Sequence of chain 1.B:
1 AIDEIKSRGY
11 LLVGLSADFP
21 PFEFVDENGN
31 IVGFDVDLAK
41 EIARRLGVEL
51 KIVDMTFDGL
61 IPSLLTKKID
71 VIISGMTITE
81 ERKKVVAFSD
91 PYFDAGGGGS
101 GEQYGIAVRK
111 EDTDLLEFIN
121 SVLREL

Binding-site contacts:
Ligand atom CZ contacts residue ASP18 of chain 1.B at 3.6 Å.
Ligand atom CZ contacts residue PHE57 of chain 1.B at 3.5 Å (hydrophobic).
Ligand atom OXT contacts residue PHE57 of chain 1.B at 3.5 Å.
Ligand atom CA contacts residue THR77 of chain 1.B at 3.7 Å.
Ligand atom NE contacts residue SER74 of chain 1.B at 3.0 Å (h-bond).
Ligand atom NH2 contacts residue ASP18 of chain 1.B at 3.7 Å.
Ligand atom O contacts residue ARG82 of chain 1.B at 2.8 Å (salt-bridge).
Ligand atom CB contacts residue GLY75 of chain 1.B at 3.9 Å.
Ligand atom NH2 contacts residue PHE19 of chain 1.B at 3.4 Å.
Ligand atom OXT contacts residue ARG82 of chain 1.B at 3.0 Å (salt-bridge).
Ligand atom NH2 contacts residue GLU23 of chain 1.B at 2.9 Å (salt-bridge).
Ligand atom CG contacts residue PHE57 of chain 1.B at 3.9 Å (hydrophobic).
Ligand atom NH2 contacts residue SER74 of chain 1.B at 3.0 Å (h-bond).
Ligand atom N contacts residue THR77 of chain 1.B at 2.9 Å (h-bond).
Ligand atom O contacts residue GLY75 of chain 1.B at 3.5 Å (h-bond).
Ligand atom C contacts residue THR77 of chain 1.B at 3.9 Å.
Ligand atom CA contacts residue GLY75 of chain 1.B at 3.7 Å.
Ligand atom NH1 contacts residue ASP18 of chain 1.B at 2.8 Å (salt-bridge).
Ligand atom NH2 contacts residue SER16 of chain 1.B at 2.7 Å (h-bond).
Ligand atom CG contacts residue PHE19 of chain 1.B at 3.9 Å (hydrophobic).
Ligand atom CZ contacts residue SER16 of chain 1.B at 3.8 Å.
Ligand atom O contacts residue PHE57 of chain 1.B at 3.7 Å.
Ligand atom NE contacts residue PHE19 of chain 1.B at 3.5 Å.
Ligand atom NH1 contacts residue PHE57 of chain 1.B at 3.7 Å.
Ligand atom N contacts residue GLY75 of chain 1.B at 2.7 Å (h-bond).
Ligand atom C contacts residue ARG82 of chain 1.B at 3.6 Å.
Ligand atom N contacts residue TYR104 of chain 1.B at 3.4 Å.
Ligand atom O contacts residue THR77 of chain 1.B at 2.9 Å (h-bond).
Ligand atom CD contacts residue PHE19 of chain 1.B at 4.0 Å (hydrophobic).
Ligand atom CD contacts residue PHE57 of chain 1.B at 3.6 Å (hydrophobic).
Ligand atom NH1 contacts residue SER16 of chain 1.B at 3.9 Å.
Ligand atom CZ contacts residue SER74 of chain 1.B at 3.6 Å.
Ligand atom C contacts residue PHE57 of chain 1.B at 3.7 Å (hydrophobic).
Ligand atom C contacts residue GLY75 of chain 1.B at 4.0 Å.
Ligand atom NH1 contacts residue PHE19 of chain 1.B at 3.6 Å.
Ligand atom O contacts residue MET76 of chain 1.B at 3.5 Å.
Ligand atom CZ contacts residue PHE19 of chain 1.B at 3.4 Å (hydrophobic).
Ligand atom CG contacts residue GLY75 of chain 1.B at 3.1 Å.
Ligand atom CZ contacts residue GLU23 of chain 1.B at 3.9 Å.
Ligand atom NE contacts residue PHE57 of chain 1.B at 3.4 Å.

This small molecule binds to this protein.
Small molecule (SMILES): NC(=[NH2+])NCCC[C@H](N)C(=O)O